A protein and the small-molecule ligand that binds it are described below.
Small molecule (SMILES): CC(=O)N[C@H]1[C@H](O[C@H]2[C@H](O)[C@@H](NC(C)=O)CO[C@@H]2CO)O[C@H](CO)[C@@H](O)[C@@H]1O

Sequence of chain 1.C:
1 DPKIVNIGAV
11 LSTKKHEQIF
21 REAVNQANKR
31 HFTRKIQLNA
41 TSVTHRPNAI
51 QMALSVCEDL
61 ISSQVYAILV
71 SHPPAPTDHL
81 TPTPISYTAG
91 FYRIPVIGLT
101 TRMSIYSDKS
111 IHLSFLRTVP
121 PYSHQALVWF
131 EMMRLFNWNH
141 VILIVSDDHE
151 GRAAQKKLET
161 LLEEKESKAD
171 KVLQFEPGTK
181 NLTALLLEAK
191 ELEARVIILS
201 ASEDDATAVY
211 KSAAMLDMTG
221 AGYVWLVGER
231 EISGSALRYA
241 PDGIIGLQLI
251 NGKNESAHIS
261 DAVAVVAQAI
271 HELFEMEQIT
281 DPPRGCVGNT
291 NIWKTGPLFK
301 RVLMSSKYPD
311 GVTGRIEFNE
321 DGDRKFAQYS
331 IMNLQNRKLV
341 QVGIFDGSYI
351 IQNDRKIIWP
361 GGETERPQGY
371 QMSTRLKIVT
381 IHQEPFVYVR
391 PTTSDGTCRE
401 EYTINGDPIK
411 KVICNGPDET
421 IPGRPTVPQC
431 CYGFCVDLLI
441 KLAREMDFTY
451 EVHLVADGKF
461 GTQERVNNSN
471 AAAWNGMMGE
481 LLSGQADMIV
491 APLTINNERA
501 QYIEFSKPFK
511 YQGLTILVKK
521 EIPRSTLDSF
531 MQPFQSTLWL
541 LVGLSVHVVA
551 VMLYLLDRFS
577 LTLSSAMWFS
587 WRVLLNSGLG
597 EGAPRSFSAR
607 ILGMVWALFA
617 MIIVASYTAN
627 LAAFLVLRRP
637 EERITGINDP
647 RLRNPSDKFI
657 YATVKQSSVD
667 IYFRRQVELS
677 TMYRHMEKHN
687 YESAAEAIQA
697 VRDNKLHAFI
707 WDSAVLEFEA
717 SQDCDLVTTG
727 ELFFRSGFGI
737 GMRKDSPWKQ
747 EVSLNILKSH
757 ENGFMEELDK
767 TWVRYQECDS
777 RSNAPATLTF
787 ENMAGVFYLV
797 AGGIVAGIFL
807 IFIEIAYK

Binding-site contacts:
Ligand atom O5 contacts residue ALA40 of chain 1.C at 3.9 Å.
Ligand atom O6 contacts residue ALA40 of chain 1.C at 4.3 Å.
Ligand atom N2 contacts residue ASN39 of chain 1.C at 2.9 Å (h-bond).
Ligand atom C3 contacts residue ASN39 of chain 1.C at 3.9 Å.
Ligand atom O5 contacts residue THR41 of chain 1.C at 3.5 Å (h-bond).
Ligand atom C6 contacts residue THR41 of chain 1.C at 3.4 Å.
Ligand atom O5 contacts residue ASN39 of chain 1.C at 2.5 Å (h-bond).
Ligand atom C6 contacts residue ALA40 of chain 1.C at 3.6 Å (hydrophobic).
Ligand atom C1 contacts residue ASN6 of chain 1.C at 3.5 Å.
Ligand atom N2 contacts residue ILE4 of chain 1.C at 4.5 Å.
Ligand atom O7 contacts residue ASN39 of chain 1.C at 4.4 Å.
Ligand atom C5 contacts residue THR41 of chain 1.C at 4.0 Å.
Ligand atom C7 contacts residue ASN39 of chain 1.C at 3.9 Å.
Ligand atom O6 contacts residue THR41 of chain 1.C at 2.7 Å (h-bond).
Ligand atom O5 contacts residue ASN6 of chain 1.C at 3.5 Å (h-bond).
Ligand atom C2 contacts residue ASN39 of chain 1.C at 2.6 Å.
Ligand atom C2 contacts residue ASN6 of chain 1.C at 4.2 Å.
Ligand atom C5 contacts residue ALA40 of chain 1.C at 4.1 Å (hydrophobic).
Ligand atom C5 contacts residue ASN39 of chain 1.C at 3.8 Å.
Ligand atom C4 contacts residue ASN39 of chain 1.C at 4.4 Å.
Ligand atom C1 contacts residue ASN39 of chain 1.C at 1.5 Å.